Sequence of chain 1.N:
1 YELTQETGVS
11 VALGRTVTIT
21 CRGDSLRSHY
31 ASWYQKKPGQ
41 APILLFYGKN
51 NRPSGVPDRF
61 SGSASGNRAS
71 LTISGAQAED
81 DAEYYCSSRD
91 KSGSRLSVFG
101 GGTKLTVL

Sequence of chain 1.M:
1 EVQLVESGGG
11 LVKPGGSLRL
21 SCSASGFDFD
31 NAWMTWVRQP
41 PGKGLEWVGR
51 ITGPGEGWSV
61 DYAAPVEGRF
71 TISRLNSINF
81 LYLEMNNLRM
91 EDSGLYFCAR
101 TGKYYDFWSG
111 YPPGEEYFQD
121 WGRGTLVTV

Binding-site contacts:
Ligand atom O12 contacts residue ALA64 of chain 1.N at 4.2 Å.
Ligand atom O12 contacts residue GLY66 of chain 1.N at 4.3 Å.
Ligand atom C2 contacts residue ARG27 of chain 1.N at 4.1 Å.
Ligand atom O12 contacts residue LEU26 of chain 1.N at 3.9 Å.
Ligand atom P contacts residue ARG27 of chain 1.N at 4.2 Å.
Ligand atom O13 contacts residue HIS29 of chain 1.N at 4.4 Å.
Ligand atom O13 contacts residue TYR30 of chain 1.N at 4.2 Å.
Ligand atom C3 contacts residue ARG27 of chain 1.N at 4.4 Å.
Ligand atom O14 contacts residue TYR30 of chain 1.N at 3.8 Å.
Ligand atom C1 contacts residue ARG27 of chain 1.N at 4.3 Å.
Ligand atom O21 contacts residue SER109 of chain 1.M at 4.3 Å.
Ligand atom O13 contacts residue SER28 of chain 1.N at 4.2 Å.
Ligand atom O11 contacts residue ARG27 of chain 1.N at 3.5 Å (salt-bridge).
Ligand atom O21 contacts residue ARG27 of chain 1.N at 3.0 Å (salt-bridge).
Ligand atom P contacts residue LEU26 of chain 1.N at 4.5 Å.
Ligand atom O13 contacts residue LEU26 of chain 1.N at 4.0 Å.
Ligand atom C21 contacts residue SER28 of chain 1.N at 4.4 Å.
Ligand atom O14 contacts residue SER109 of chain 1.M at 4.4 Å.
Ligand atom C21 contacts residue ARG27 of chain 1.N at 3.6 Å.
Ligand atom C21 contacts residue SER109 of chain 1.M at 3.9 Å.
Ligand atom O22 contacts residue ARG27 of chain 1.N at 3.9 Å.
Ligand atom O13 contacts residue ARG27 of chain 1.N at 4.0 Å.

The protein below binds the small molecule below.
Small molecule (SMILES): CCCCCC(=O)OC[C@H](COP(=O)(O)O)OC(=O)CCCCC